This small molecule binds to this protein.
Small molecule (SMILES): CC(=O)N[C@@H]1[C@@H](O)[C@H](O)[C@@H](CO)O[C@H]1O

Binding-site contacts:
Ligand atom C7 contacts residue ARG82 of chain 1.D at 4.1 Å.
Ligand atom O5 contacts residue PHE80 of chain 1.D at 3.8 Å.
Ligand atom C8 contacts residue PRO83 of chain 1.D at 3.4 Å (hydrophobic).
Ligand atom C6 contacts residue ASN219 of chain 1.D at 4.4 Å.
Ligand atom O6 contacts residue PHE80 of chain 1.D at 3.2 Å.
Ligand atom O7 contacts residue PRO83 of chain 1.D at 3.4 Å.
Ligand atom O7 contacts residue GLN217 of chain 1.D at 3.2 Å (h-bond).
Ligand atom O7 contacts residue ASN219 of chain 1.D at 2.9 Å (h-bond).
Ligand atom C4 contacts residue ASN219 of chain 1.D at 4.2 Å.
Ligand atom C3 contacts residue ASN219 of chain 1.D at 3.8 Å.
Ligand atom C7 contacts residue PRO83 of chain 1.D at 3.8 Å (hydrophobic).
Ligand atom C8 contacts residue ARG82 of chain 1.D at 3.9 Å.
Ligand atom C1 contacts residue ASN219 of chain 1.D at 1.5 Å.
Ligand atom C1 contacts residue ARG82 of chain 1.D at 4.1 Å.
Ligand atom C2 contacts residue ARG82 of chain 1.D at 4.0 Å.
Ligand atom C7 contacts residue GLN217 of chain 1.D at 4.3 Å.
Ligand atom C7 contacts residue ASN219 of chain 1.D at 3.0 Å.
Ligand atom O7 contacts residue ARG82 of chain 1.D at 4.4 Å.
Ligand atom C2 contacts residue ASN219 of chain 1.D at 2.5 Å.
Ligand atom C8 contacts residue ASN219 of chain 1.D at 4.1 Å.
Ligand atom C5 contacts residue PHE80 of chain 1.D at 4.3 Å (hydrophobic).
Ligand atom O5 contacts residue ARG82 of chain 1.D at 4.2 Å.
Ligand atom C5 contacts residue ASN219 of chain 1.D at 3.7 Å.
Ligand atom C6 contacts residue PHE80 of chain 1.D at 3.4 Å (hydrophobic).
Ligand atom N2 contacts residue ASN219 of chain 1.D at 2.9 Å (h-bond).
Ligand atom O5 contacts residue ASN219 of chain 1.D at 2.4 Å (h-bond).

Sequence of chain 1.D:
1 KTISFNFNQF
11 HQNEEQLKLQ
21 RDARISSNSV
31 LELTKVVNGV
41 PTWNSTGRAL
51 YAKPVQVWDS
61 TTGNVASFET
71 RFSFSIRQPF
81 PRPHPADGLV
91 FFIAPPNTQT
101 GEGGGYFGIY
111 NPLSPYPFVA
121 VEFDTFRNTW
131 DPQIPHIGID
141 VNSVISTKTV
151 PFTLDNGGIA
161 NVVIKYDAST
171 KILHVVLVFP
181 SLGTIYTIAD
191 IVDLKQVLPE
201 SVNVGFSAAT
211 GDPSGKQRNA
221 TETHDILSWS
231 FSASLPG